Binding-site contacts:
Ligand atom C19 contacts residue VAL52 of chain 1.A at 3.2 Å (hydrophobic).
Ligand atom C2 contacts residue PHE6 of chain 1.A at 4.3 Å (hydrophobic).
Ligand atom C6 contacts residue PHE22 of chain 1.A at 4.5 Å (hydrophobic).
Ligand atom C10 contacts residue PHE6 of chain 1.A at 3.5 Å (hydrophobic).
Ligand atom C15 contacts residue VAL52 of chain 1.A at 3.9 Å (hydrophobic).
Ligand atom C15 contacts residue ARG57 of chain 1.A at 4.4 Å.
Ligand atom C13 contacts residue VAL56 of chain 1.A at 4.5 Å (hydrophobic).
Ligand atom C3 contacts residue PHE22 of chain 1.A at 4.2 Å (hydrophobic).
Ligand atom C1 contacts residue VAL52 of chain 1.A at 3.7 Å (hydrophobic).
Ligand atom O20 contacts residue LYS53 of chain 1.A at 2.9 Å (salt-bridge).
Ligand atom C19 contacts residue LYS53 of chain 1.A at 3.5 Å.
Ligand atom C4 contacts residue PHE22 of chain 1.A at 4.3 Å (hydrophobic).
Ligand atom C3 contacts residue VAL56 of chain 1.A at 4.2 Å (hydrophobic).
Ligand atom C13 contacts residue PHE6 of chain 1.A at 4.2 Å (hydrophobic).
Ligand atom O20 contacts residue VAL56 of chain 1.A at 4.0 Å.
Ligand atom C19 contacts residue VAL56 of chain 1.A at 3.6 Å (hydrophobic).
Ligand atom O12 contacts residue PHE6 of chain 1.A at 3.8 Å.
Ligand atom C11 contacts residue PHE22 of chain 1.A at 3.1 Å (hydrophobic).
Ligand atom C10 contacts residue PHE22 of chain 1.A at 3.3 Å (hydrophobic).
Ligand atom O20 contacts residue VAL52 of chain 1.A at 3.9 Å.
Ligand atom C3 contacts residue VAL52 of chain 1.A at 3.9 Å (hydrophobic).
Ligand atom O14 contacts residue VAL56 of chain 1.A at 3.9 Å.
Ligand atom O22 contacts residue PHE6 of chain 1.A at 4.1 Å.
Ligand atom C1 contacts residue VAL56 of chain 1.A at 4.1 Å (hydrophobic).
Ligand atom C9 contacts residue PHE22 of chain 1.A at 3.6 Å (hydrophobic).
Ligand atom C11 contacts residue PHE6 of chain 1.A at 4.1 Å (hydrophobic).
Ligand atom C15 contacts residue VAL56 of chain 1.A at 3.4 Å (hydrophobic).
Ligand atom O14 contacts residue VAL52 of chain 1.A at 3.9 Å.
Ligand atom C2 contacts residue VAL52 of chain 1.A at 4.0 Å (hydrophobic).
Ligand atom C1 contacts residue PHE6 of chain 1.A at 3.9 Å (hydrophobic).

The small molecule below binds the protein below.
Small molecule (SMILES): OC[C@H]1O[C@H](O[C@H]2[C@H](O)[C@@H](O)[C@H](OCCCCC3CCCCC3)O[C@@H]2CO)[C@H](O)[C@@H](O)[C@@H]1O

Sequence of chain 1.A:
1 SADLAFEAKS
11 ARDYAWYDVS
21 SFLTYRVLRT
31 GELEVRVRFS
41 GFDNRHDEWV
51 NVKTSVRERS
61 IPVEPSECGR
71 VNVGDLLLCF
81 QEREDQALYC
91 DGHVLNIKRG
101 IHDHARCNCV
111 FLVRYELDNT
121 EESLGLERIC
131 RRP